The protein below binds the small molecule below.
Small molecule (SMILES): CC(=O)N[C@H]1[C@H](O[C@H]2[C@H](O)[C@@H](NC(C)=O)CO[C@@H]2CO)O[C@H](CO)[C@@H](O[C@@H]2O[C@H](CO)[C@@H](O)[C@H](O)[C@@H]2O)[C@@H]1O

Sequence of chain 1.A:
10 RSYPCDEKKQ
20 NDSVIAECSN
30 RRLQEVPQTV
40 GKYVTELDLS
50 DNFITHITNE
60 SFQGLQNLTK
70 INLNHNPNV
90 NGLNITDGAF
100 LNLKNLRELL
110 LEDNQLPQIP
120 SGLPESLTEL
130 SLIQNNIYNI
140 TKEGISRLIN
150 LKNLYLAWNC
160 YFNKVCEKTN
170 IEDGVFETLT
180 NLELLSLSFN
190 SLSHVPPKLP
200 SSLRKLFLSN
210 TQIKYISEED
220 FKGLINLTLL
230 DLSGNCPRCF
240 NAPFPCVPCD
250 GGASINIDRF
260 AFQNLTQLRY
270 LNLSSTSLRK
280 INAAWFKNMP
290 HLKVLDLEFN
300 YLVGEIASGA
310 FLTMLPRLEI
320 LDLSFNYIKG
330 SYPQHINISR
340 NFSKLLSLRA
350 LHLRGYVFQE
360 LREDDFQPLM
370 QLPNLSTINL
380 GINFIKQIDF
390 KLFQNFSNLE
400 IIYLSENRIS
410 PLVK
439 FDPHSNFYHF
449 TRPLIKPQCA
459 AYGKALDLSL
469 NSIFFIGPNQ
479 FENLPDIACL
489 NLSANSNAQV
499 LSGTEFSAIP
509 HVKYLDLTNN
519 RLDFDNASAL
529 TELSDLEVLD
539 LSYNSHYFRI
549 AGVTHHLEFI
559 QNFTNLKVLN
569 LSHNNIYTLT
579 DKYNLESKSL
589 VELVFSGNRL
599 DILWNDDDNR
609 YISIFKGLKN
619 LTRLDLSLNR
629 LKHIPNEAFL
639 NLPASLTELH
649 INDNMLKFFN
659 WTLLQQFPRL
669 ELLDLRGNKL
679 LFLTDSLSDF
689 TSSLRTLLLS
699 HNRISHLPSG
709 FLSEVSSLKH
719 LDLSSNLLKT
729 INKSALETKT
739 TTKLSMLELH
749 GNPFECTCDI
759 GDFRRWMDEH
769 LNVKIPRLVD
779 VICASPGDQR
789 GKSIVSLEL

Binding-site contacts:
Ligand atom C2 contacts residue ASP465 of chain 1.A at 4.2 Å.
Ligand atom C7 contacts residue ASN489 of chain 1.A at 3.4 Å.
Ligand atom O7 contacts residue LYS454 of chain 1.A at 2.9 Å (salt-bridge).
Ligand atom O7 contacts residue ASN489 of chain 1.A at 3.8 Å.
Ligand atom O6 contacts residue SER404 of chain 1.A at 3.7 Å.
Ligand atom C3 contacts residue ASN489 of chain 1.A at 3.8 Å.
Ligand atom C1 contacts residue SER491 of chain 1.A at 4.0 Å.
Ligand atom O5 contacts residue ASN489 of chain 1.A at 2.3 Å (h-bond).
Ligand atom C8 contacts residue ASP514 of chain 1.A at 3.6 Å.
Ligand atom C6 contacts residue LEU468 of chain 1.A at 4.2 Å (hydrophobic).
Ligand atom C1 contacts residue ASP514 of chain 1.A at 3.5 Å.
Ligand atom N2 contacts residue ASN489 of chain 1.A at 2.7 Å (h-bond).
Ligand atom C2 contacts residue ASP514 of chain 1.A at 3.6 Å.
Ligand atom O6 contacts residue LEU468 of chain 1.A at 4.0 Å.
Ligand atom O7 contacts residue ILE453 of chain 1.A at 3.7 Å.
Ligand atom C4 contacts residue ASN489 of chain 1.A at 4.2 Å.
Ligand atom C8 contacts residue TYR512 of chain 1.A at 3.6 Å (hydrophobic).
Ligand atom C1 contacts residue ASP465 of chain 1.A at 3.9 Å.
Ligand atom C5 contacts residue ASN489 of chain 1.A at 3.6 Å.
Ligand atom C5 contacts residue SER491 of chain 1.A at 4.1 Å.
Ligand atom C3 contacts residue ASP514 of chain 1.A at 4.0 Å.
Ligand atom C1 contacts residue SER467 of chain 1.A at 4.1 Å.
Ligand atom O5 contacts residue SER491 of chain 1.A at 4.0 Å.
Ligand atom N2 contacts residue ASP514 of chain 1.A at 2.7 Å (salt-bridge).
Ligand atom O5 contacts residue ASP465 of chain 1.A at 3.9 Å.
Ligand atom O3 contacts residue LYS454 of chain 1.A at 3.2 Å.
Ligand atom C7 contacts residue ASP514 of chain 1.A at 3.6 Å.
Ligand atom C2 contacts residue ASN489 of chain 1.A at 2.4 Å.
Ligand atom O5 contacts residue SER467 of chain 1.A at 3.3 Å (h-bond).
Ligand atom C5 contacts residue SER467 of chain 1.A at 4.1 Å.
Ligand atom O4 contacts residue ARG450 of chain 1.A at 3.9 Å.
Ligand atom C3 contacts residue LYS454 of chain 1.A at 4.3 Å.
Ligand atom C1 contacts residue ASN489 of chain 1.A at 1.4 Å.
Ligand atom C8 contacts residue CYS457 of chain 1.A at 3.8 Å (hydrophobic).
Ligand atom C8 contacts residue LYS454 of chain 1.A at 3.9 Å.
Ligand atom N2 contacts residue LYS454 of chain 1.A at 4.2 Å.
Ligand atom C7 contacts residue LYS454 of chain 1.A at 3.9 Å.
Ligand atom C6 contacts residue SER467 of chain 1.A at 3.6 Å.
Ligand atom O6 contacts residue SER467 of chain 1.A at 3.1 Å (h-bond).
Ligand atom O2 contacts residue ARG450 of chain 1.A at 3.8 Å.